This small molecule binds to this protein.
Small molecule (SMILES): CC(=O)N[C@@H]1[C@@H](O)[C@H](O)[C@@H](CO)O[C@H]1O

Binding-site contacts:
Ligand atom O7 contacts residue ASN28 of chain 1.A at 3.0 Å (h-bond).
Ligand atom C4 contacts residue ASN28 of chain 1.A at 4.2 Å.
Ligand atom C1 contacts residue ASN28 of chain 1.A at 1.4 Å.
Ligand atom C8 contacts residue ASN28 of chain 1.A at 4.4 Å.
Ligand atom O6 contacts residue VAL110 of chain 1.C at 4.5 Å.
Ligand atom O6 contacts residue VAL112 of chain 1.C at 3.1 Å (h-bond).
Ligand atom C5 contacts residue ASN28 of chain 1.A at 3.6 Å.
Ligand atom C3 contacts residue ASN28 of chain 1.A at 3.8 Å.
Ligand atom C5 contacts residue PHE109 of chain 1.C at 4.2 Å (hydrophobic).
Ligand atom O6 contacts residue PHE109 of chain 1.C at 2.6 Å (h-bond).
Ligand atom C7 contacts residue ASN28 of chain 1.A at 3.2 Å.
Ligand atom C6 contacts residue PHE109 of chain 1.C at 3.2 Å (hydrophobic).
Ligand atom O6 contacts residue ALA113 of chain 1.C at 4.3 Å.
Ligand atom N2 contacts residue ASN28 of chain 1.A at 3.0 Å (h-bond).
Ligand atom O5 contacts residue ASN28 of chain 1.A at 2.3 Å (h-bond).
Ligand atom C2 contacts residue ASN28 of chain 1.A at 2.5 Å.
Ligand atom C6 contacts residue VAL112 of chain 1.C at 4.3 Å (hydrophobic).
Ligand atom O5 contacts residue PHE109 of chain 1.C at 3.9 Å.

Sequence of chain 1.C:
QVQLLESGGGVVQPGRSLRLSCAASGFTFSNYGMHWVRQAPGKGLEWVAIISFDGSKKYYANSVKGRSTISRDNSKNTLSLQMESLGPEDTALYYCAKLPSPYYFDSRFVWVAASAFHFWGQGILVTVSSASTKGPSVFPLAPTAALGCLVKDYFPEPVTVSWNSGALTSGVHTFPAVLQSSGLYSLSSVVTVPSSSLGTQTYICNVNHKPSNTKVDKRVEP

Sequence of chain 1.A:
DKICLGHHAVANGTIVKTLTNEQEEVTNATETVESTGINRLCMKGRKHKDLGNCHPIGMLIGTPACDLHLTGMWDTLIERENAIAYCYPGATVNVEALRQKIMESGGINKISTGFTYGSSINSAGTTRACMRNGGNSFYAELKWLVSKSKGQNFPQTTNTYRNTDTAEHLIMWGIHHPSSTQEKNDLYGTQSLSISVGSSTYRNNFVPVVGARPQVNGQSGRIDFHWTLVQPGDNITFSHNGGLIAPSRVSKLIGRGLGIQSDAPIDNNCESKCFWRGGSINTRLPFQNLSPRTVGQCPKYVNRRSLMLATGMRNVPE